Sequence of chain 1.A:
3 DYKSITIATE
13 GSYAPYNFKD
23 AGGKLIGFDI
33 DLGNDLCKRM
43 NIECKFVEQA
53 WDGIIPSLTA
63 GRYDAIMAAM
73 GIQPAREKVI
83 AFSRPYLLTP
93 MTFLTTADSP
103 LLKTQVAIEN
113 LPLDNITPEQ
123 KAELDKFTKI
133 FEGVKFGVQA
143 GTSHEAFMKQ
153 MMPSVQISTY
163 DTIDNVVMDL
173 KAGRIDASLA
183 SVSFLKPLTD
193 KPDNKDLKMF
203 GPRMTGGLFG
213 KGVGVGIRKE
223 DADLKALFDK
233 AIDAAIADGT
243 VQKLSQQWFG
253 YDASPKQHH

Binding-site contacts:
Ligand atom NH2 contacts residue GLU12 of chain 1.A at 2.9 Å (salt-bridge).
Ligand atom OAC contacts residue MET93 of chain 1.A at 3.6 Å.
Ligand atom CAS contacts residue HIS146 of chain 1.A at 3.5 Å.
Ligand atom CAM contacts residue ALA71 of chain 1.A at 3.3 Å (hydrophobic).
Ligand atom OAH contacts residue HIS146 of chain 1.A at 2.7 Å (h-bond).
Ligand atom CZ contacts residue TYR15 of chain 1.A at 3.6 Å (hydrophobic).
Ligand atom CZ contacts residue TRP53 of chain 1.A at 3.6 Å (hydrophobic).
Ligand atom CAK contacts residue VAL215 of chain 1.A at 3.5 Å (hydrophobic).
Ligand atom CAQ contacts residue MET93 of chain 1.A at 3.6 Å (hydrophobic).
Ligand atom CAU contacts residue ALA71 of chain 1.A at 3.2 Å (hydrophobic).
Ligand atom NH1 contacts residue GLN141 of chain 1.A at 2.9 Å (h-bond).
Ligand atom C contacts residue ARG78 of chain 1.A at 3.5 Å.
Ligand atom CG contacts residue ALA71 of chain 1.A at 3.2 Å (hydrophobic).
Ligand atom O contacts residue ARG78 of chain 1.A at 2.9 Å (salt-bridge).
Ligand atom OAH contacts residue SER183 of chain 1.A at 3.4 Å.
Ligand atom CB contacts residue HIS146 of chain 1.A at 3.6 Å.
Ligand atom NE contacts residue TRP53 of chain 1.A at 3.4 Å.
Ligand atom NH2 contacts residue TYR15 of chain 1.A at 3.6 Å.
Ligand atom OXT contacts residue GLY73 of chain 1.A at 2.8 Å (h-bond).
Ligand atom OAE contacts residue SER183 of chain 1.A at 2.7 Å (h-bond).
Ligand atom N contacts residue ALA71 of chain 1.A at 2.9 Å (h-bond).
Ligand atom CD contacts residue GLN141 of chain 1.A at 3.4 Å.
Ligand atom NH2 contacts residue TRP53 of chain 1.A at 3.6 Å.
Ligand atom NE contacts residue ALA70 of chain 1.A at 3.1 Å (h-bond).
Ligand atom CAK contacts residue THR91 of chain 1.A at 3.6 Å.
Ligand atom NH1 contacts residue TYR15 of chain 1.A at 3.2 Å.
Ligand atom OAH contacts residue MET93 of chain 1.A at 3.2 Å.
Ligand atom NH1 contacts residue GLU12 of chain 1.A at 2.9 Å (salt-bridge).
Ligand atom CAS contacts residue TYR15 of chain 1.A at 3.3 Å (hydrophobic).
Ligand atom OXT contacts residue ALA71 of chain 1.A at 3.6 Å.
Ligand atom OAE contacts residue TYR15 of chain 1.A at 2.5 Å (h-bond).
Ligand atom CZ contacts residue GLU12 of chain 1.A at 3.3 Å.
Ligand atom NH2 contacts residue ALA70 of chain 1.A at 3.1 Å (h-bond).
Ligand atom OAC contacts residue GLY73 of chain 1.A at 3.2 Å.
Ligand atom O contacts residue SER145 of chain 1.A at 2.9 Å (h-bond).
Ligand atom OXT contacts residue ARG78 of chain 1.A at 2.7 Å (salt-bridge).
Ligand atom CZ contacts residue ALA70 of chain 1.A at 3.6 Å (hydrophobic).
Ligand atom O contacts residue THR144 of chain 1.A at 3.2 Å.
Ligand atom CAM contacts residue VAL215 of chain 1.A at 3.6 Å (hydrophobic).
Ligand atom CAS contacts residue SER183 of chain 1.A at 3.4 Å.

This protein binds this small molecule.
Small molecule (SMILES): [H]/N=C(/N)NCCC[C@H](N[C@H](CCC(=O)O)C(=O)O)C(=O)O